A small-molecule ligand and the protein it binds are described below.
Small molecule (SMILES): CC(=O)N[C@H]1[C@H](O[C@H]2[C@H](O)[C@@H](NC(C)=O)CO[C@@H]2CO)O[C@H](CO)[C@@H](O[C@@H]2O[C@H](CO)[C@@H](O)[C@H](O)[C@@H]2O)[C@@H]1O

Sequence of chain 1.C:
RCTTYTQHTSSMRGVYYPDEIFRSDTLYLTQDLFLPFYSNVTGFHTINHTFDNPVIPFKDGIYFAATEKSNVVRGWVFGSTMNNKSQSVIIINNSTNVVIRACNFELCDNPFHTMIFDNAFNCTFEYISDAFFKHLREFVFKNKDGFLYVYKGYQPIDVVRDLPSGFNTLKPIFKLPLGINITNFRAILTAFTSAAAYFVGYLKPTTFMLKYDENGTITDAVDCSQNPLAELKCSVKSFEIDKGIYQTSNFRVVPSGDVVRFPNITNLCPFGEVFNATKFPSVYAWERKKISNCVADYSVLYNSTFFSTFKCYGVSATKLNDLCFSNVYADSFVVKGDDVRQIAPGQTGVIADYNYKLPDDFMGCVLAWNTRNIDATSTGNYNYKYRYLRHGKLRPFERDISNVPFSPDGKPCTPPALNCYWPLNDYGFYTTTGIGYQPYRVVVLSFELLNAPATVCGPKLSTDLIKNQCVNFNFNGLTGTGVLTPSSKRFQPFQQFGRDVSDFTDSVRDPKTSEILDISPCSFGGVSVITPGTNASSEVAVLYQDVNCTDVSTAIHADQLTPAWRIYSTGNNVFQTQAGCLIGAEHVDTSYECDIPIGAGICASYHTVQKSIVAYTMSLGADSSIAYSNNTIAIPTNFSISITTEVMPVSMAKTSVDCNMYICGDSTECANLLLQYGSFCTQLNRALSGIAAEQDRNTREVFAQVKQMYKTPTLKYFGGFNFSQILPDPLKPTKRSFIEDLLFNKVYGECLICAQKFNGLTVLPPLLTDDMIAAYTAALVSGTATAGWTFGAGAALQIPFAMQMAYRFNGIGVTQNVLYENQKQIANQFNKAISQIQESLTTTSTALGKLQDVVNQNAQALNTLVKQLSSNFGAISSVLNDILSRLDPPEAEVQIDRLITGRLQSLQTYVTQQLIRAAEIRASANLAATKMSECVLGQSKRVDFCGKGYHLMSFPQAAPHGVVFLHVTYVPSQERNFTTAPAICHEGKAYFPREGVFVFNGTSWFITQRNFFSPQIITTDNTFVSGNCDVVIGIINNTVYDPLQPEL

Binding-site contacts:
Ligand atom C1 contacts residue ASN1075 of chain 1.C at 1.4 Å.
Ligand atom C8 contacts residue GLU1073 of chain 1.C at 3.5 Å.
Ligand atom C8 contacts residue SER705 of chain 1.C at 4.2 Å.
Ligand atom C8 contacts residue ALA707 of chain 1.C at 3.7 Å (hydrophobic).
Ligand atom O7 contacts residue ASN1075 of chain 1.C at 3.1 Å (h-bond).
Ligand atom O7 contacts residue SER705 of chain 1.C at 4.2 Å.
Ligand atom C7 contacts residue ASN1075 of chain 1.C at 3.2 Å.
Ligand atom C2 contacts residue ASN1075 of chain 1.C at 2.3 Å.
Ligand atom C3 contacts residue ASN1075 of chain 1.C at 3.6 Å.
Ligand atom C8 contacts residue ILE706 of chain 1.C at 3.9 Å (hydrophobic).
Ligand atom C4 contacts residue ASN1075 of chain 1.C at 4.2 Å.
Ligand atom O5 contacts residue ASN1075 of chain 1.C at 2.4 Å (h-bond).
Ligand atom N2 contacts residue ASN1075 of chain 1.C at 2.8 Å (h-bond).
Ligand atom C5 contacts residue ASN1075 of chain 1.C at 3.7 Å.
Ligand atom C8 contacts residue ASN1075 of chain 1.C at 3.6 Å.
Ligand atom C8 contacts residue ARG1074 of chain 1.C at 3.7 Å.